Sequence of chain 1.G:
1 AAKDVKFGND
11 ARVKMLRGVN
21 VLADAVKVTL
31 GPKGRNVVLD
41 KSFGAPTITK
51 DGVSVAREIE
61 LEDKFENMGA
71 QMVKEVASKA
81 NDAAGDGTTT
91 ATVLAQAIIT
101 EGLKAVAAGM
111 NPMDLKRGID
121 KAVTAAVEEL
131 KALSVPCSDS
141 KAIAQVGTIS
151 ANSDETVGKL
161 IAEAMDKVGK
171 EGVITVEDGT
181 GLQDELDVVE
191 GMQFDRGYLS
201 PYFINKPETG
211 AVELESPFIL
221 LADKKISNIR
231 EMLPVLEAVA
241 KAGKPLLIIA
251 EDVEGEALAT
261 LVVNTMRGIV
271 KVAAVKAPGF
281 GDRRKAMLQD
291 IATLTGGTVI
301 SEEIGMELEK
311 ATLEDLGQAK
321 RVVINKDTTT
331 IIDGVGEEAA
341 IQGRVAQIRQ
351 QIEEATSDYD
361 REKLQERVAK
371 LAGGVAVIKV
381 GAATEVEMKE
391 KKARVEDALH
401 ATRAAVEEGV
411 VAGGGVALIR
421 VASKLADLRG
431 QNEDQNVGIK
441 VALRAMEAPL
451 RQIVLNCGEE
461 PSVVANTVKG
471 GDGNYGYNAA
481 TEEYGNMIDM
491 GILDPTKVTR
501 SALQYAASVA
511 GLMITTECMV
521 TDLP

Binding-site contacts:
Ligand atom N1 contacts residue ALA479 of chain 1.G at 2.7 Å (h-bond).
Ligand atom O2B contacts residue GLY87 of chain 1.G at 3.2 Å.
Ligand atom O2A contacts residue MG1 of chain 1.CB at 2.1 Å.
Ligand atom N3 contacts residue GLY414 of chain 1.G at 3.6 Å.
Ligand atom O3G contacts residue TL1 of chain 1.AB at 2.8 Å.
Ligand atom PB contacts residue MG1 of chain 1.CB at 3.3 Å.
Ligand atom O5' contacts residue GLY31 of chain 1.G at 3.5 Å (h-bond).
Ligand atom O1A contacts residue THR29 of chain 1.G at 3.5 Å (h-bond).
Ligand atom C5 contacts residue PRO32 of chain 1.G at 3.6 Å (hydrophobic).
Ligand atom N1 contacts residue ASN478 of chain 1.G at 3.5 Å.
Ligand atom O2B contacts residue THR89 of chain 1.G at 3.0 Å (h-bond).
Ligand atom O3B contacts residue THR89 of chain 1.G at 3.2 Å (h-bond).
Ligand atom C2' contacts residue ASP494 of chain 1.G at 3.3 Å.
Ligand atom O2' contacts residue GLY413 of chain 1.G at 3.4 Å.
Ligand atom S1G contacts residue THR88 of chain 1.G at 3.2 Å (h-bond).
Ligand atom O3' contacts residue ASP494 of chain 1.G at 2.8 Å (salt-bridge).
Ligand atom S1G contacts residue ASP51 of chain 1.G at 3.4 Å (salt-bridge).
Ligand atom O1B contacts residue GLY87 of chain 1.G at 3.2 Å (h-bond).
Ligand atom O1A contacts residue TL1 of chain 1.AB at 3.0 Å.
Ligand atom PG contacts residue MG1 of chain 1.CB at 3.4 Å.
Ligand atom PA contacts residue MG1 of chain 1.CB at 3.4 Å.
Ligand atom N6 contacts residue ALA480 of chain 1.G at 3.5 Å.
Ligand atom O1A contacts residue GLY31 of chain 1.G at 3.4 Å (h-bond).
Ligand atom N6 contacts residue ILE492 of chain 1.G at 3.5 Å.
Ligand atom C6 contacts residue PRO32 of chain 1.G at 3.6 Å (hydrophobic).
Ligand atom N6 contacts residue ASN478 of chain 1.G at 2.8 Å (h-bond).
Ligand atom O3G contacts residue GLY52 of chain 1.G at 3.5 Å (h-bond).
Ligand atom O3B contacts residue THR88 of chain 1.G at 3.3 Å (h-bond).
Ligand atom O2' contacts residue GLY414 of chain 1.G at 2.5 Å (h-bond).
Ligand atom O2G contacts residue MG1 of chain 1.CB at 2.1 Å.
Ligand atom C2 contacts residue TYR477 of chain 1.G at 3.4 Å (hydrophobic).
Ligand atom O3A contacts residue THR89 of chain 1.G at 3.6 Å.
Ligand atom O2B contacts residue THR88 of chain 1.G at 3.3 Å (h-bond).
Ligand atom C2 contacts residue ALA479 of chain 1.G at 3.4 Å (hydrophobic).
Ligand atom O1B contacts residue ASP86 of chain 1.G at 2.8 Å (salt-bridge).
Ligand atom O1B contacts residue MG1 of chain 1.CB at 2.2 Å.
Ligand atom O2B contacts residue THR90 of chain 1.G at 2.7 Å (h-bond).
Ligand atom O3G contacts residue THR89 of chain 1.G at 3.4 Å (h-bond).
Ligand atom C3' contacts residue ASP494 of chain 1.G at 3.2 Å.
Ligand atom O2' contacts residue ASP494 of chain 1.G at 2.9 Å (salt-bridge).

This protein binds this small molecule.
Small molecule (SMILES): Nc1ncnc2c1ncn2[C@@H]1O[C@H](COP(=O)(O)OP(=O)(O)OP(O)(O)=S)[C@@H](O)[C@H]1O